A small-molecule ligand and the protein it binds are described below.
Small molecule (SMILES): CC(C)(COP(=O)(O)OP(=O)(O)OC[C@H]1O[C@@H](n2cnc3c(N)ncnc32)[C@H](O)[C@@H]1OP(=O)(O)O)[C@@H](O)C(=O)NCCC(=O)NCCSC(=O)CC1=CCC=CCO1

Sequence of chain 1.B:
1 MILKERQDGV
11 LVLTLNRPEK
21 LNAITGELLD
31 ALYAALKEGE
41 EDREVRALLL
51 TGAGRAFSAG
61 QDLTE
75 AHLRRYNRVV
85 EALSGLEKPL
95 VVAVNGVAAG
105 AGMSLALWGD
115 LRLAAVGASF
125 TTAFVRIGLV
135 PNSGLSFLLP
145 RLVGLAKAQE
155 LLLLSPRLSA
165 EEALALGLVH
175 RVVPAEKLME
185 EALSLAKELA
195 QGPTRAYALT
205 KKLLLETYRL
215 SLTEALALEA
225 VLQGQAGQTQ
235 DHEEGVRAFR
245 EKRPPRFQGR

Sequence of chain 1.C:
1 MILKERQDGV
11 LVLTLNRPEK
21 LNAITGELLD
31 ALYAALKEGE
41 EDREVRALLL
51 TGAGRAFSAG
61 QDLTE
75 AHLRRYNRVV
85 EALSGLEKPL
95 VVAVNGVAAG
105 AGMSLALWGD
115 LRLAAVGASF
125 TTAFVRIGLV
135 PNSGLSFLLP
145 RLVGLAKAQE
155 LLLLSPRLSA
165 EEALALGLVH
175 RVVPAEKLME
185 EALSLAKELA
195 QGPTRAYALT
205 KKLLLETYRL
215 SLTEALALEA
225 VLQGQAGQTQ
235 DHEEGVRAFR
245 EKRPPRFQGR

Binding-site contacts:
Ligand atom O2 contacts residue GLY104 of chain 1.C at 3.8 Å.
Ligand atom C11 contacts residue GLN61 of chain 1.C at 3.5 Å.
Ligand atom C10 contacts residue LEU133 of chain 1.C at 3.2 Å (hydrophobic).
Ligand atom C25 contacts residue LEU21 of chain 1.C at 3.6 Å (hydrophobic).
Ligand atom C4 contacts residue ASP62 of chain 1.C at 3.4 Å.
Ligand atom N6 contacts residue ALA59 of chain 1.C at 3.5 Å.
Ligand atom C4 contacts residue LEU63 of chain 1.C at 3.3 Å (hydrophobic).
Ligand atom O1 contacts residue GLN61 of chain 1.C at 3.6 Å.
Ligand atom O7 contacts residue ARG55 of chain 1.C at 3.3 Å (salt-bridge).
Ligand atom C13 contacts residue PHE128 of chain 1.C at 3.5 Å (hydrophobic).
Ligand atom O13 contacts residue LEU21 of chain 1.C at 3.6 Å.
Ligand atom O2 contacts residue PHE128 of chain 1.C at 3.3 Å.
Ligand atom N2 contacts residue LYS20 of chain 1.C at 3.6 Å (salt-bridge).
Ligand atom O2 contacts residue ALA105 of chain 1.C at 2.9 Å (h-bond).
Ligand atom S1 contacts residue GLN61 of chain 1.C at 3.7 Å.
Ligand atom N7 contacts residue GLN61 of chain 1.C at 3.0 Å (h-bond).
Ligand atom O2 contacts residue ASN136 of chain 1.C at 3.9 Å.
Ligand atom N7 contacts residue ALA59 of chain 1.C at 3.4 Å (h-bond).
Ligand atom O12 contacts residue LEU21 of chain 1.C at 3.6 Å.
Ligand atom N1 contacts residue ASP62 of chain 1.C at 3.6 Å.
Ligand atom O1 contacts residue LEU133 of chain 1.C at 3.4 Å.
Ligand atom N1 contacts residue GLN61 of chain 1.C at 3.5 Å (h-bond).
Ligand atom O17 contacts residue LYS246 of chain 1.B at 3.2 Å (salt-bridge).
Ligand atom C17 contacts residue ALA59 of chain 1.C at 3.2 Å (hydrophobic).
Ligand atom O9 contacts residue ARG55 of chain 1.C at 3.8 Å.
Ligand atom C13 contacts residue GLN61 of chain 1.C at 3.3 Å.
Ligand atom C3 contacts residue GLN61 of chain 1.C at 3.7 Å.
Ligand atom C22 contacts residue VAL101 of chain 1.C at 3.8 Å (hydrophobic).
Ligand atom C16 contacts residue ALA59 of chain 1.C at 3.7 Å (hydrophobic).
Ligand atom N3 contacts residue ALA59 of chain 1.C at 3.2 Å (h-bond).
Ligand atom C12 contacts residue ASN136 of chain 1.C at 3.6 Å.
Ligand atom N1 contacts residue LEU63 of chain 1.C at 2.9 Å (h-bond).
Ligand atom C22 contacts residue ALA103 of chain 1.C at 3.6 Å (hydrophobic).
Ligand atom C5 contacts residue LEU21 of chain 1.C at 3.7 Å (hydrophobic).
Ligand atom C7 contacts residue HIS76 of chain 1.C at 3.9 Å.
Ligand atom C12 contacts residue GLN61 of chain 1.C at 3.3 Å.
Ligand atom O2 contacts residue GLN61 of chain 1.C at 3.6 Å (h-bond).
Ligand atom C12 contacts residue TYR80 of chain 1.C at 3.9 Å (hydrophobic).
Ligand atom C14 contacts residue GLN61 of chain 1.C at 3.8 Å.
Ligand atom C6 contacts residue TYR80 of chain 1.C at 3.7 Å (hydrophobic).